Sequence of chain 3.A:
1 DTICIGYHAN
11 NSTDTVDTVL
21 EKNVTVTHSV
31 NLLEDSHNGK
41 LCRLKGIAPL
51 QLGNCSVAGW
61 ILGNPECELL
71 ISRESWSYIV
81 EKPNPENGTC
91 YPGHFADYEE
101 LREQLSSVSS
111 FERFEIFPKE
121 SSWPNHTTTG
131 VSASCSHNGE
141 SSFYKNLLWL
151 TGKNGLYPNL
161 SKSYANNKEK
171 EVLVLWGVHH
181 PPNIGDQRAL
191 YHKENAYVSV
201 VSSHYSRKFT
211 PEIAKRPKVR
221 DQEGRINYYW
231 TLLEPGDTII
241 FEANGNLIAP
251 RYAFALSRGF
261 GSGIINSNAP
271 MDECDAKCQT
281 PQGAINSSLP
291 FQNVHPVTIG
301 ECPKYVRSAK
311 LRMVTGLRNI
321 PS

Binding-site contacts:
Ligand atom O5 contacts residue ASN54 of chain 3.A at 2.4 Å (h-bond).
Ligand atom C5 contacts residue ASN54 of chain 3.A at 3.7 Å.
Ligand atom C7 contacts residue ASN54 of chain 3.A at 3.1 Å.
Ligand atom O7 contacts residue ASN54 of chain 3.A at 3.0 Å (h-bond).
Ligand atom C3 contacts residue ASN54 of chain 3.A at 3.8 Å.
Ligand atom C8 contacts residue ASN54 of chain 3.A at 4.3 Å.
Ligand atom C2 contacts residue ASN54 of chain 3.A at 2.5 Å.
Ligand atom C1 contacts residue ASN54 of chain 3.A at 1.4 Å.
Ligand atom O7 contacts residue ASN87 of chain 3.A at 4.2 Å.
Ligand atom N2 contacts residue ASN54 of chain 3.A at 2.9 Å (h-bond).
Ligand atom C8 contacts residue GLU66 of chain 3.A at 4.4 Å.
Ligand atom C4 contacts residue ASN54 of chain 3.A at 4.2 Å.

A protein and the small-molecule ligand that binds it are described below.
Small molecule (SMILES): CC(=O)N[C@@H]1[C@@H](O)[C@H](O)[C@@H](CO)O[C@H]1O